A small-molecule ligand and the protein it binds are described below.
Small molecule (SMILES): CC(=O)N[C@@H]1[C@@H](O)[C@H](O)[C@@H](CO)O[C@H]1O

Sequence of chain 1.C:
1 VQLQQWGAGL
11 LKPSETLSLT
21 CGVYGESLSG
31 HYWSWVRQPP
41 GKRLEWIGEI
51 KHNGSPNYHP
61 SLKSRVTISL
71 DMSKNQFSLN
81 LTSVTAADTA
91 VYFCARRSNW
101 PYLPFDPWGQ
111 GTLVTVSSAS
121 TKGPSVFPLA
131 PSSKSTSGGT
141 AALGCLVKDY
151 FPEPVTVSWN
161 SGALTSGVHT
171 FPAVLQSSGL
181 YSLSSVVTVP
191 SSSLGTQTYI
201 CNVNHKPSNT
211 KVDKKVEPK

Binding-site contacts:
Ligand atom O7 contacts residue SER78 of chain 1.C at 4.2 Å.
Ligand atom C8 contacts residue SER69 of chain 1.C at 3.0 Å.
Ligand atom C3 contacts residue ASN80 of chain 1.C at 3.8 Å.
Ligand atom C2 contacts residue ASN80 of chain 1.C at 2.5 Å.
Ligand atom O7 contacts residue ASN80 of chain 1.C at 3.1 Å (h-bond).
Ligand atom O5 contacts residue ASN80 of chain 1.C at 2.5 Å (h-bond).
Ligand atom C5 contacts residue ASN80 of chain 1.C at 3.7 Å.
Ligand atom C1 contacts residue SER18 of chain 1.C at 4.5 Å.
Ligand atom C8 contacts residue ASN80 of chain 1.C at 4.0 Å.
Ligand atom O7 contacts residue SER18 of chain 1.C at 3.6 Å.
Ligand atom C1 contacts residue ASN80 of chain 1.C at 1.4 Å.
Ligand atom C8 contacts residue SER78 of chain 1.C at 3.1 Å.
Ligand atom N2 contacts residue ASN80 of chain 1.C at 2.9 Å (h-bond).
Ligand atom C7 contacts residue ASN80 of chain 1.C at 3.3 Å.
Ligand atom C4 contacts residue ASN80 of chain 1.C at 4.3 Å.
Ligand atom C7 contacts residue SER78 of chain 1.C at 4.1 Å.
Ligand atom C7 contacts residue SER69 of chain 1.C at 4.4 Å.